A protein and the small-molecule ligand that binds it are described below.
Small molecule (SMILES): O=C(O)Cc1nn(Cc2nc3cc(C(F)(F)F)ccc3s2)c(=O)c2cscc12

Sequence of chain 1.A:
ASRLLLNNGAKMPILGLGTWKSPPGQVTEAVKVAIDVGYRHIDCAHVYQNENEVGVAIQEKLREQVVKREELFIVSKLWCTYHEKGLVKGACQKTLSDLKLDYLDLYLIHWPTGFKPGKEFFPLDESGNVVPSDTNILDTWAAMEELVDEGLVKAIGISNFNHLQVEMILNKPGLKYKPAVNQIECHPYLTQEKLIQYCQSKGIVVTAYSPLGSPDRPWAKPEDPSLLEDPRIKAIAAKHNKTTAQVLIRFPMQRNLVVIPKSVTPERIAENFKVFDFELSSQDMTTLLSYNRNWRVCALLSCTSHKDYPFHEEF

Binding-site contacts:
Ligand atom S6 contacts residue TRP21 of chain 1.A at 3.7 Å.
Ligand atom O2 contacts residue TYR49 of chain 1.A at 2.6 Å (h-bond).
Ligand atom C13 contacts residue PHE116 of chain 1.A at 3.7 Å (hydrophobic).
Ligand atom F2 contacts residue CYS304 of chain 1.A at 3.1 Å.
Ligand atom O2 contacts residue HIS111 of chain 1.A at 2.7 Å (h-bond).
Ligand atom N3 contacts residue TRP112 of chain 1.A at 3.5 Å.
Ligand atom C7 contacts residue TRP21 of chain 1.A at 3.0 Å (hydrophobic).
Ligand atom O1 contacts residue TRP220 of chain 1.A at 3.6 Å.
Ligand atom F1 contacts residue PRO311 of chain 1.A at 3.3 Å.
Ligand atom C9 contacts residue TRP220 of chain 1.A at 3.5 Å (hydrophobic).
Ligand atom O3 contacts residue TRP112 of chain 1.A at 3.0 Å (h-bond).
Ligand atom C14 contacts residue TRP112 of chain 1.A at 3.4 Å (hydrophobic).
Ligand atom C14 contacts residue THR114 of chain 1.A at 3.4 Å.
Ligand atom C11 contacts residue TRP112 of chain 1.A at 3.4 Å (hydrophobic).
Ligand atom F3 contacts residue TYR310 of chain 1.A at 3.2 Å.
Ligand atom C4 contacts residue TRP21 of chain 1.A at 3.5 Å (hydrophobic).
Ligand atom O3 contacts residue NAP1 of chain 1.B at 3.7 Å.
Ligand atom C15 contacts residue TRP112 of chain 1.A at 3.4 Å (hydrophobic).
Ligand atom C13 contacts residue TRP112 of chain 1.A at 3.5 Å (hydrophobic).
Ligand atom C17 contacts residue NAP1 of chain 1.B at 3.6 Å.
Ligand atom O3 contacts residue HIS111 of chain 1.A at 3.0 Å (h-bond).
Ligand atom C3 contacts residue TRP21 of chain 1.A at 3.5 Å (hydrophobic).
Ligand atom C10 contacts residue LEU301 of chain 1.A at 3.6 Å (hydrophobic).
Ligand atom N3 contacts residue ALA300 of chain 1.A at 3.6 Å.
Ligand atom N2 contacts residue CYS299 of chain 1.A at 3.5 Å (h-bond).
Ligand atom F2 contacts residue TYR310 of chain 1.A at 3.5 Å.
Ligand atom F1 contacts residue THR114 of chain 1.A at 3.2 Å.
Ligand atom F3 contacts residue PRO311 of chain 1.A at 3.2 Å.
Ligand atom F1 contacts residue TRP112 of chain 1.A at 3.2 Å.
Ligand atom N3 contacts residue LEU301 of chain 1.A at 3.6 Å.
Ligand atom N1 contacts residue TRP220 of chain 1.A at 3.4 Å.
Ligand atom C1 contacts residue TRP220 of chain 1.A at 3.7 Å (hydrophobic).
Ligand atom C5 contacts residue PHE123 of chain 1.A at 3.6 Å (hydrophobic).
Ligand atom C12 contacts residue TRP112 of chain 1.A at 3.5 Å (hydrophobic).
Ligand atom C18 contacts residue NAP1 of chain 1.B at 3.5 Å.
Ligand atom F2 contacts residue THR114 of chain 1.A at 3.3 Å.
Ligand atom C16 contacts residue TRP112 of chain 1.A at 3.4 Å (hydrophobic).
Ligand atom C18 contacts residue HIS111 of chain 1.A at 3.2 Å.
Ligand atom O2 contacts residue NAP1 of chain 1.B at 3.0 Å.
Ligand atom C17 contacts residue TRP21 of chain 1.A at 3.7 Å (hydrophobic).